Sequence of chain 1.G:
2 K

Sequence of chain 1.C:
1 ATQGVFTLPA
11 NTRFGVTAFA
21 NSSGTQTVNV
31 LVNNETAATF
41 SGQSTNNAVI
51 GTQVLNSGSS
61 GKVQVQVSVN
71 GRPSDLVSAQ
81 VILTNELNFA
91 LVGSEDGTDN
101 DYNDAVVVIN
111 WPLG

Sequence of chain 1.D:
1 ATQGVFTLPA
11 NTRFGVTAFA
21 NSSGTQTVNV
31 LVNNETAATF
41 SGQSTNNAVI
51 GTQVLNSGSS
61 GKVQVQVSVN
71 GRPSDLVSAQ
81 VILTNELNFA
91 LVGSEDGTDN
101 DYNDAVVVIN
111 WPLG

This small molecule binds to this protein.
Small molecule (SMILES): C[C@@H]1O[C@@H](CC(=O)O)[C@@H](O)[C@H](O)[C@@H]1O

Binding-site contacts:
Ligand atom C4 contacts residue CA1 of chain 1.P at 3.8 Å.
Ligand atom C4 contacts residue SER22 of chain 1.D at 3.6 Å.
Ligand atom O3 contacts residue CA1 of chain 1.P at 2.5 Å.
Ligand atom C1M contacts residue GLY114 of chain 1.C at 3.7 Å.
Ligand atom O3 contacts residue ASP99 of chain 1.D at 2.6 Å (salt-bridge).
Ligand atom O2 contacts residue SER22 of chain 1.D at 3.4 Å.
Ligand atom C3 contacts residue CA1 of chain 1.P at 3.4 Å.
Ligand atom C4 contacts residue ASP96 of chain 1.D at 3.4 Å.
Ligand atom C6 contacts residue ASP96 of chain 1.D at 3.9 Å.
Ligand atom C2 contacts residue CA1 of chain 1.P at 3.4 Å.
Ligand atom O2 contacts residue ASP104 of chain 1.D at 3.8 Å.
Ligand atom C4 contacts residue ASP104 of chain 1.D at 3.2 Å.
Ligand atom O4 contacts residue CA1 of chain 1.O at 2.5 Å.
Ligand atom O4 contacts residue GLU95 of chain 1.D at 3.4 Å (salt-bridge).
Ligand atom C4 contacts residue CA1 of chain 1.O at 3.3 Å.
Ligand atom O4 contacts residue ASP96 of chain 1.D at 2.6 Å (salt-bridge).
Ligand atom O2 contacts residue GLY114 of chain 1.C at 2.6 Å (h-bond).
Ligand atom O2 contacts residue ASN21 of chain 1.D at 3.0 Å (h-bond).
Ligand atom C2 contacts residue GLY114 of chain 1.C at 3.4 Å.
Ligand atom O3 contacts residue ASP104 of chain 1.D at 3.0 Å (salt-bridge).
Ligand atom O7A contacts residue SER23 of chain 1.D at 3.7 Å.
Ligand atom O5 contacts residue SER23 of chain 1.D at 2.9 Å (h-bond).
Ligand atom C1M contacts residue SER23 of chain 1.D at 3.4 Å.
Ligand atom O4 contacts residue ASP104 of chain 1.D at 3.2 Å (salt-bridge).
Ligand atom O4 contacts residue ASP99 of chain 1.D at 3.7 Å.
Ligand atom O7A contacts residue DLY1 of chain 1.G at 2.2 Å (h-bond).
Ligand atom C5 contacts residue SER22 of chain 1.D at 3.4 Å.
Ligand atom O5 contacts residue SER22 of chain 1.D at 3.4 Å (h-bond).
Ligand atom C6 contacts residue DLY1 of chain 1.G at 2.5 Å.
Ligand atom O3 contacts residue ASP101 of chain 1.D at 3.0 Å (salt-bridge).
Ligand atom C3 contacts residue ASP99 of chain 1.D at 3.2 Å.
Ligand atom C3 contacts residue CA1 of chain 1.O at 3.4 Å.
Ligand atom C1 contacts residue SER23 of chain 1.D at 3.9 Å.
Ligand atom C5 contacts residue DLY1 of chain 1.G at 3.5 Å.
Ligand atom C3 contacts residue ASP104 of chain 1.D at 3.7 Å.
Ligand atom O2 contacts residue CA1 of chain 1.P at 2.5 Å.
Ligand atom O5 contacts residue DLY1 of chain 1.G at 3.6 Å (h-bond).
Ligand atom C7 contacts residue DLY1 of chain 1.G at 1.4 Å.
Ligand atom C5 contacts residue ASP96 of chain 1.D at 3.7 Å.
Ligand atom O3 contacts residue CA1 of chain 1.O at 2.5 Å.